Sequence of chain 1.C:
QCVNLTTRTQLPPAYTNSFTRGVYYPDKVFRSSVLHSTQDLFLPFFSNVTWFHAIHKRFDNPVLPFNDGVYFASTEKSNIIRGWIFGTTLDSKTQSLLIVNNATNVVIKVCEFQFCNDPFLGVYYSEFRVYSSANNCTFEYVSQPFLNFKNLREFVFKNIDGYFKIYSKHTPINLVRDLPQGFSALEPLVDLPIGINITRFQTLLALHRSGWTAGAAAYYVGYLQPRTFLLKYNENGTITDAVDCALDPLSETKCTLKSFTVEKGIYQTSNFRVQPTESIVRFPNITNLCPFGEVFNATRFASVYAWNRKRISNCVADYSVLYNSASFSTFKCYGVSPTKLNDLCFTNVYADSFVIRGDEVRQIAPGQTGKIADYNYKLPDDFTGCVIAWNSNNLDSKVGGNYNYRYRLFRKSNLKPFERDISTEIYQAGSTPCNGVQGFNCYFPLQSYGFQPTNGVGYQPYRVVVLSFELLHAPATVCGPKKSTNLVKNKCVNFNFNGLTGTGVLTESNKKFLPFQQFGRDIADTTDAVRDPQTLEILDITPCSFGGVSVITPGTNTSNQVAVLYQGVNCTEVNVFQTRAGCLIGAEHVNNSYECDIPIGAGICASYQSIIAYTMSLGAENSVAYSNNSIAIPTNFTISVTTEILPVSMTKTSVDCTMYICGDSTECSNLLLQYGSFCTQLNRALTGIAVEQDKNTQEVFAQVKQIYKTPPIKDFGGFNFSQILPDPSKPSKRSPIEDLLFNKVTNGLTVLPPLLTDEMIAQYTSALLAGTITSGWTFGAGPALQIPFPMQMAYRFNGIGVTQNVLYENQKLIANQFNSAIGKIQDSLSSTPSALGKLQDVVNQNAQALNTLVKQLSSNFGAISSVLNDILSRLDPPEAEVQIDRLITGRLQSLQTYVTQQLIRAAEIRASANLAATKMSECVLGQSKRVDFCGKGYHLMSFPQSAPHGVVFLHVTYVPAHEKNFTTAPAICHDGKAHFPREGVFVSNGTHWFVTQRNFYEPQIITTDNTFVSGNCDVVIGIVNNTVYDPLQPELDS

This small molecule binds to this protein.
Small molecule (SMILES): CC(=O)N[C@@H]1[C@@H](O)[C@H](O)[C@@H](CO)O[C@H]1O

Binding-site contacts:
Ligand atom O7 contacts residue GLY339 of chain 1.C at 3.7 Å.
Ligand atom C8 contacts residue PHE338 of chain 1.C at 3.8 Å (hydrophobic).
Ligand atom C8 contacts residue LEU368 of chain 1.C at 4.0 Å (hydrophobic).
Ligand atom C2 contacts residue ASN343 of chain 1.C at 2.4 Å.
Ligand atom C8 contacts residue PHE342 of chain 1.C at 3.8 Å (hydrophobic).
Ligand atom O7 contacts residue ASN343 of chain 1.C at 3.8 Å.
Ligand atom C5 contacts residue ASN343 of chain 1.C at 3.7 Å.
Ligand atom C7 contacts residue GLY339 of chain 1.C at 4.1 Å.
Ligand atom O5 contacts residue ASN343 of chain 1.C at 2.4 Å (h-bond).
Ligand atom N2 contacts residue ASN343 of chain 1.C at 2.9 Å (h-bond).
Ligand atom C4 contacts residue ASN343 of chain 1.C at 4.2 Å.
Ligand atom C3 contacts residue ASN343 of chain 1.C at 3.8 Å.
Ligand atom C7 contacts residue ASN343 of chain 1.C at 3.6 Å.
Ligand atom C8 contacts residue GLY339 of chain 1.C at 4.2 Å.
Ligand atom C1 contacts residue ASN343 of chain 1.C at 1.4 Å.